Sequence of chain 1.B:
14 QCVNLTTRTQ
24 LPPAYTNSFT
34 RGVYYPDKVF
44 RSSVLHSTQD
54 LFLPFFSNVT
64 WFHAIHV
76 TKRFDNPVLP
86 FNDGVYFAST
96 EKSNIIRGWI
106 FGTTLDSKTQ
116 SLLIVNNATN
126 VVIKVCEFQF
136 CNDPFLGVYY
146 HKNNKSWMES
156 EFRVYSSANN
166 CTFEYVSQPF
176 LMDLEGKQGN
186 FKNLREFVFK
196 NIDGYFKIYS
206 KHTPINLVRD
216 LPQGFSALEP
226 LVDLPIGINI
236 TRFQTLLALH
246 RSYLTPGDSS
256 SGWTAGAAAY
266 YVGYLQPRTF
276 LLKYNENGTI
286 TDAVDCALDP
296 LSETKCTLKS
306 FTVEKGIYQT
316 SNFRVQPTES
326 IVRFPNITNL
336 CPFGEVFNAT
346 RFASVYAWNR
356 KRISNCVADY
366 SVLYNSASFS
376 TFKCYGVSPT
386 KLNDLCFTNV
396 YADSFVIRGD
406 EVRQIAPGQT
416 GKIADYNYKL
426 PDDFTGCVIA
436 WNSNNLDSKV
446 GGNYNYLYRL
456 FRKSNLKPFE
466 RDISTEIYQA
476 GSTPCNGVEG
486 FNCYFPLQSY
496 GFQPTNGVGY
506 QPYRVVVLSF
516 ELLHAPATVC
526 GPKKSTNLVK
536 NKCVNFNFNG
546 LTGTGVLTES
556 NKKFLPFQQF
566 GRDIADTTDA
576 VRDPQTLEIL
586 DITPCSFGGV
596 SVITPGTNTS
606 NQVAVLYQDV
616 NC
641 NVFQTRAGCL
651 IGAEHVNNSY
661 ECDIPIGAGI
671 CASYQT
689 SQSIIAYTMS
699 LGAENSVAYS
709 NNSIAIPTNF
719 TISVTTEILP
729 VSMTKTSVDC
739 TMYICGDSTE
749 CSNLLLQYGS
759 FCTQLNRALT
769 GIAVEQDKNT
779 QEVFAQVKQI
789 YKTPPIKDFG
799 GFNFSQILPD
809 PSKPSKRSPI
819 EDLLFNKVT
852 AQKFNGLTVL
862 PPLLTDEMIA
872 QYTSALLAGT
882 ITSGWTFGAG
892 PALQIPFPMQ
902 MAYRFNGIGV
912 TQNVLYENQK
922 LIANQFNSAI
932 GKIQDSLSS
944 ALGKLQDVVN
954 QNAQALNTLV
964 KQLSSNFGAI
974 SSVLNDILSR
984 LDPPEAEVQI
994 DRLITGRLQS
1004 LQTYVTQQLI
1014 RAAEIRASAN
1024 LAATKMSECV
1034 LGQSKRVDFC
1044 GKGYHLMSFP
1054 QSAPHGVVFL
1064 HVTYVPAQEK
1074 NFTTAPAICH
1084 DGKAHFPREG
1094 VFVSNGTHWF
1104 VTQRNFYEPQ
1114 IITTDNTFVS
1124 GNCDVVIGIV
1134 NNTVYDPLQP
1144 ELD

This protein binds this small molecule.
Small molecule (SMILES): CC(=O)N[C@H]1[C@H](O[C@H]2[C@H](O)[C@@H](NC(C)=O)CO[C@@H]2CO)O[C@H](CO)[C@@H](O)[C@@H]1O

Binding-site contacts:
Ligand atom O5 contacts residue GLN804 of chain 1.B at 3.6 Å.
Ligand atom C5 contacts residue SER803 of chain 1.B at 4.1 Å.
Ligand atom C2 contacts residue SER803 of chain 1.B at 4.5 Å.
Ligand atom C5 contacts residue ASN801 of chain 1.B at 3.7 Å.
Ligand atom C2 contacts residue ASN801 of chain 1.B at 2.5 Å.
Ligand atom C8 contacts residue ASN801 of chain 1.B at 4.5 Å.
Ligand atom O5 contacts residue SER803 of chain 1.B at 3.9 Å.
Ligand atom N2 contacts residue ASN801 of chain 1.B at 2.9 Å (h-bond).
Ligand atom O5 contacts residue ASN801 of chain 1.B at 2.4 Å (h-bond).
Ligand atom C4 contacts residue ASN801 of chain 1.B at 4.2 Å.
Ligand atom C1 contacts residue SER803 of chain 1.B at 3.4 Å.
Ligand atom O6 contacts residue GLN804 of chain 1.B at 2.7 Å (h-bond).
Ligand atom C5 contacts residue GLN804 of chain 1.B at 3.5 Å.
Ligand atom C1 contacts residue ASN801 of chain 1.B at 1.4 Å.
Ligand atom O7 contacts residue ASN801 of chain 1.B at 3.5 Å (h-bond).
Ligand atom C1 contacts residue GLN804 of chain 1.B at 4.3 Å.
Ligand atom C6 contacts residue GLN804 of chain 1.B at 3.4 Å.
Ligand atom C3 contacts residue ASN801 of chain 1.B at 3.8 Å.
Ligand atom C7 contacts residue ASN801 of chain 1.B at 3.4 Å.